A protein and the small-molecule ligand that binds it are described below.
Small molecule (SMILES): C[C@@H]1O[C@@H](O)[C@@H](O)[C@H](O)[C@@H]1O

Binding-site contacts:
Ligand atom O5 contacts residue THR65 of chain 1.A at 2.3 Å (h-bond).
Ligand atom C5 contacts residue GLY63 of chain 1.A at 3.9 Å.
Ligand atom C4 contacts residue THR65 of chain 1.A at 3.4 Å.
Ligand atom C3 contacts residue THR65 of chain 1.A at 2.9 Å.
Ligand atom C5 contacts residue LYS83 of chain 1.A at 3.6 Å.
Ligand atom O3 contacts residue GLY63 of chain 1.A at 4.4 Å.
Ligand atom O2 contacts residue THR65 of chain 1.A at 2.6 Å (h-bond).
Ligand atom C4 contacts residue GLY63 of chain 1.A at 3.6 Å.
Ligand atom C3 contacts residue GLY63 of chain 1.A at 3.8 Å.
Ligand atom C6 contacts residue PRO85 of chain 1.A at 3.8 Å (hydrophobic).
Ligand atom C2 contacts residue THR65 of chain 1.A at 2.4 Å.
Ligand atom C5 contacts residue GLY64 of chain 1.A at 4.2 Å.
Ligand atom O3 contacts residue THR65 of chain 1.A at 4.2 Å.
Ligand atom O5 contacts residue LYS83 of chain 1.A at 4.2 Å.
Ligand atom C6 contacts residue LYS83 of chain 1.A at 3.2 Å.
Ligand atom C5 contacts residue THR65 of chain 1.A at 2.8 Å.
Ligand atom O4 contacts residue THR65 of chain 1.A at 4.3 Å.
Ligand atom C6 contacts residue THR65 of chain 1.A at 4.2 Å.
Ligand atom C1 contacts residue THR65 of chain 1.A at 1.4 Å.
Ligand atom C6 contacts residue CYS84 of chain 1.A at 3.6 Å (hydrophobic).

Sequence of chain 1.A:
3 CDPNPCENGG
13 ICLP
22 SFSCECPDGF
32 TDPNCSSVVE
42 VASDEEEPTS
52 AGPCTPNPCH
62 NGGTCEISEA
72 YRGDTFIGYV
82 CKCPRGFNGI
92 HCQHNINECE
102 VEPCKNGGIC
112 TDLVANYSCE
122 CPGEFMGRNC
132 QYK